A small-molecule ligand and the protein it binds are described below.
Small molecule (SMILES): Nc1nc(F)nc2c1ncn2[C@H]1C[C@H](O)[C@@H](CO)O1

Binding-site contacts:
Ligand atom C6 contacts residue VAL178 of chain 2.C at 3.6 Å (hydrophobic).
Ligand atom N9 contacts residue SER90 of chain 2.C at 3.6 Å.
Ligand atom C8 contacts residue CYS91 of chain 2.C at 3.6 Å (hydrophobic).
Ligand atom N7 contacts residue ASP204 of chain 2.C at 2.9 Å (salt-bridge).
Ligand atom C2' contacts residue MET180 of chain 2.C at 3.7 Å (hydrophobic).
Ligand atom C8 contacts residue ASP204 of chain 2.C at 3.8 Å.
Ligand atom C8 contacts residue SER90 of chain 2.C at 3.5 Å.
Ligand atom N3 contacts residue GLU179 of chain 2.C at 3.6 Å.
Ligand atom C2' contacts residue GLU181 of chain 2.C at 3.8 Å.
Ligand atom O3' contacts residue GLU181 of chain 2.C at 2.6 Å (salt-bridge).
Ligand atom O3' contacts residue MET64 of chain 2.C at 3.8 Å.
Ligand atom C5 contacts residue VAL178 of chain 2.C at 3.5 Å (hydrophobic).
Ligand atom O4' contacts residue ARG43 of chain 1.B at 3.6 Å.
Ligand atom N7 contacts residue GLY92 of chain 2.C at 3.6 Å (h-bond).
Ligand atom N6 contacts residue ASP204 of chain 2.C at 3.3 Å (salt-bridge).
Ligand atom C1' contacts residue SER90 of chain 2.C at 3.2 Å.
Ligand atom N3 contacts residue MET180 of chain 2.C at 3.7 Å.
Ligand atom F contacts residue MET180 of chain 2.C at 3.3 Å.
Ligand atom N6 contacts residue GLY92 of chain 2.C at 3.8 Å.
Ligand atom C6 contacts residue PHE159 of chain 2.C at 3.8 Å (hydrophobic).
Ligand atom C2 contacts residue PHE159 of chain 2.C at 3.7 Å (hydrophobic).
Ligand atom O5' contacts residue PHE159 of chain 2.C at 3.5 Å.
Ligand atom O3' contacts residue PO41 of chain 2.H at 3.0 Å (h-bond).
Ligand atom C2 contacts residue VAL178 of chain 2.C at 3.6 Å (hydrophobic).
Ligand atom C4' contacts residue PO41 of chain 2.H at 3.8 Å.
Ligand atom C5' contacts residue HIS4 of chain 1.B at 3.8 Å.
Ligand atom C3' contacts residue GLU181 of chain 2.C at 3.5 Å.
Ligand atom O5' contacts residue HIS4 of chain 1.B at 2.6 Å (h-bond).
Ligand atom N3 contacts residue VAL178 of chain 2.C at 3.6 Å (h-bond).
Ligand atom F contacts residue VAL178 of chain 2.C at 3.8 Å.
Ligand atom O4' contacts residue PO41 of chain 2.H at 3.4 Å (h-bond).
Ligand atom C5' contacts residue PHE159 of chain 2.C at 3.7 Å (hydrophobic).
Ligand atom F contacts residue GLU179 of chain 2.C at 3.7 Å.
Ligand atom O4' contacts residue SER90 of chain 2.C at 3.6 Å.
Ligand atom N1 contacts residue PHE159 of chain 2.C at 3.8 Å.
Ligand atom C4 contacts residue VAL178 of chain 2.C at 3.5 Å (hydrophobic).
Ligand atom C1' contacts residue PO41 of chain 2.H at 3.3 Å.
Ligand atom C2' contacts residue PO41 of chain 2.H at 3.4 Å.
Ligand atom N7 contacts residue CYS91 of chain 2.C at 3.5 Å.
Ligand atom N1 contacts residue VAL178 of chain 2.C at 3.7 Å.

Sequence of chain 2.C:
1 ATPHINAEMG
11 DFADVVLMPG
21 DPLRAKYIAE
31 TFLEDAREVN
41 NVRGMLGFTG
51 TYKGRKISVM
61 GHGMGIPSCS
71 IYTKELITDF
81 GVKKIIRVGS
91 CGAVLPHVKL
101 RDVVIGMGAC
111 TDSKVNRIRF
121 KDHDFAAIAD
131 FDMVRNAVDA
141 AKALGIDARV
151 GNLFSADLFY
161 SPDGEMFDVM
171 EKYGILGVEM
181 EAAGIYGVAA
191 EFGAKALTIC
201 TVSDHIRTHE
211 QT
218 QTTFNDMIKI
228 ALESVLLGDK

Sequence of chain 1.B:
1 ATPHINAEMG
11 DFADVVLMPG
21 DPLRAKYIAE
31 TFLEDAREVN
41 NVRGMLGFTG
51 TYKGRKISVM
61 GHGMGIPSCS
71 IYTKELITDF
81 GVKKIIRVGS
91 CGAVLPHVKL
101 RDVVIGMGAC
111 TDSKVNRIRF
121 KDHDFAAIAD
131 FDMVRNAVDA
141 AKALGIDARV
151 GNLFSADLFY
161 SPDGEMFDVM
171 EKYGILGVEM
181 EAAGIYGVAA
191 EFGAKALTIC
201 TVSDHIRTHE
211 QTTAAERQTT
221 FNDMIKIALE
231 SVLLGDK